Sequence of chain 1.D:
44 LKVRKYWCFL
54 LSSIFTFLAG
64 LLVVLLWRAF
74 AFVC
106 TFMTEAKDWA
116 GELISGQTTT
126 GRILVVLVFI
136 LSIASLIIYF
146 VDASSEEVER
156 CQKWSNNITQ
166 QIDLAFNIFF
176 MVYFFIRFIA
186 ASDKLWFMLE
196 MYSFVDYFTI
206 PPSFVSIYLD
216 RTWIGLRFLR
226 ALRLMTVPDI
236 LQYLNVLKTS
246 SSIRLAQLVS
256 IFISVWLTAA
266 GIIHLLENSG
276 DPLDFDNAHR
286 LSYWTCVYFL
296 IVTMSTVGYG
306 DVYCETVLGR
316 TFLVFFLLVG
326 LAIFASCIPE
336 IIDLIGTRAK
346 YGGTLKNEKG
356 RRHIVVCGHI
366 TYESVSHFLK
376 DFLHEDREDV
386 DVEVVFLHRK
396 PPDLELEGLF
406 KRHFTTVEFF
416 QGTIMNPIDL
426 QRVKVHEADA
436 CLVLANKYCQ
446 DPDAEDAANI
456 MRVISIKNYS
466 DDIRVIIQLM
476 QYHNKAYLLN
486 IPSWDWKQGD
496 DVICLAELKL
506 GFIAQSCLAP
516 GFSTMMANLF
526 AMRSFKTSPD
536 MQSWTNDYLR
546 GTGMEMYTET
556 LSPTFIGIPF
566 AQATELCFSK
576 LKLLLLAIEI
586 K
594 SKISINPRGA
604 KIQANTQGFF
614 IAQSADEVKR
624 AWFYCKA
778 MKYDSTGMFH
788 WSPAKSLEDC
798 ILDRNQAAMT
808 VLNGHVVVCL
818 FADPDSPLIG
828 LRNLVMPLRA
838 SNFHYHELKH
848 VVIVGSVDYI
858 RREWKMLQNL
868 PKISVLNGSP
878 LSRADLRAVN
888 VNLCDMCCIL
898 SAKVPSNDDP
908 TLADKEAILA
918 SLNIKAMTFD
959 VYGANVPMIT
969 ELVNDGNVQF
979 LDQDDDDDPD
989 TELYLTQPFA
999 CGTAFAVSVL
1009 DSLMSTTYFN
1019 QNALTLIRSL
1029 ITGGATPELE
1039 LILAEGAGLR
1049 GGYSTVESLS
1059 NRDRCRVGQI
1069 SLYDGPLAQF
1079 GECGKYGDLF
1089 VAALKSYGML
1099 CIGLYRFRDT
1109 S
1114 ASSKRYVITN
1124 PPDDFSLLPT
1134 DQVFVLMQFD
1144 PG

Binding-site contacts:
Ligand atom O1 contacts residue GLY275 of chain 1.D at 4.4 Å.
Ligand atom C2 contacts residue LEU270 of chain 1.D at 4.1 Å (hydrophobic).
Ligand atom C4 contacts residue LEU313 of chain 1.D at 4.0 Å (hydrophobic).
Ligand atom C21 contacts residue LEU221 of chain 1.D at 4.5 Å (hydrophobic).
Ligand atom C12 contacts residue LEU53 of chain 1.D at 3.5 Å (hydrophobic).
Ligand atom C13 contacts residue LEU53 of chain 1.D at 4.2 Å (hydrophobic).
Ligand atom O1 contacts residue SER274 of chain 1.D at 3.4 Å.
Ligand atom C12 contacts residue LEU221 of chain 1.D at 4.0 Å (hydrophobic).
Ligand atom C19 contacts residue LEU271 of chain 1.D at 3.6 Å (hydrophobic).
Ligand atom C27 contacts residue PHE199 of chain 1.D at 4.2 Å (hydrophobic).
Ligand atom C21 contacts residue PHE203 of chain 1.D at 3.6 Å (hydrophobic).
Ligand atom C9 contacts residue LEU53 of chain 1.D at 3.6 Å (hydrophobic).
Ligand atom O1 contacts residue PHE280 of chain 1.D at 3.4 Å.
Ligand atom C17 contacts residue LEU53 of chain 1.D at 4.3 Å (hydrophobic).
Ligand atom C27 contacts residue PHE203 of chain 1.D at 4.1 Å (hydrophobic).
Ligand atom C1 contacts residue LEU53 of chain 1.D at 3.7 Å (hydrophobic).
Ligand atom C3 contacts residue PHE280 of chain 1.D at 4.4 Å (hydrophobic).
Ligand atom C10 contacts residue LEU53 of chain 1.D at 4.2 Å (hydrophobic).
Ligand atom C1 contacts residue LEU270 of chain 1.D at 4.2 Å (hydrophobic).
Ligand atom C2 contacts residue TRP218 of chain 1.D at 4.0 Å (hydrophobic).
Ligand atom C11 contacts residue LEU221 of chain 1.D at 4.0 Å (hydrophobic).
Ligand atom C14 contacts residue LEU53 of chain 1.D at 4.0 Å (hydrophobic).
Ligand atom C1 contacts residue TRP218 of chain 1.D at 4.0 Å (hydrophobic).
Ligand atom C3 contacts residue TYR49 of chain 1.D at 4.4 Å (hydrophobic).
Ligand atom C11 contacts residue LEU53 of chain 1.D at 4.1 Å (hydrophobic).
Ligand atom C2 contacts residue SER274 of chain 1.D at 4.5 Å.

A small-molecule ligand and the protein it binds are described below.
Small molecule (SMILES): CC(C)CCC[C@@H](C)[C@H]1CC[C@H]2[C@@H]3CC=C4C[C@@H](O)CC[C@]4(C)[C@H]3CC[C@]12C